This small molecule binds to this protein.
Small molecule (SMILES): Nc1nc2c(ncn2[C@@H]2O[C@H](CO[P](=O)(O)O[P](=O)(O)NP(=O)(O)O)[C@@H](O)[C@H]2O)c(=O)[nH]1

Binding-site contacts:
Ligand atom N3B contacts residue MG1 of chain 1.G at 3.3 Å.
Ligand atom O1A contacts residue GLY18 of chain 1.C at 3.4 Å.
Ligand atom O2B contacts residue SER20 of chain 1.C at 2.9 Å (h-bond).
Ligand atom O6 contacts residue LYS120 of chain 1.C at 3.3 Å.
Ligand atom C5' contacts residue GLY16 of chain 1.C at 3.6 Å.
Ligand atom PB contacts residue MG1 of chain 1.G at 3.2 Å.
Ligand atom O1B contacts residue LYS19 of chain 1.C at 2.8 Å (salt-bridge).
Ligand atom O6 contacts residue SER149 of chain 1.C at 3.5 Å.
Ligand atom O3G contacts residue GLY15 of chain 1.C at 3.5 Å.
Ligand atom O1A contacts residue ALA21 of chain 1.C at 2.7 Å (h-bond).
Ligand atom N7 contacts residue ASN119 of chain 1.C at 3.0 Å (h-bond).
Ligand atom O2A contacts residue TYR35 of chain 1.C at 3.4 Å.
Ligand atom O3G contacts residue LYS19 of chain 1.C at 2.7 Å (salt-bridge).
Ligand atom PB contacts residue LYS19 of chain 1.C at 3.6 Å.
Ligand atom O2B contacts residue MG1 of chain 1.G at 2.1 Å.
Ligand atom N3B contacts residue GLY16 of chain 1.C at 3.1 Å (h-bond).
Ligand atom O2G contacts residue THR38 of chain 1.C at 2.8 Å (h-bond).
Ligand atom O3A contacts residue GLY18 of chain 1.C at 3.2 Å (h-bond).
Ligand atom O6 contacts residue ASN119 of chain 1.C at 3.3 Å (h-bond).
Ligand atom O2A contacts residue GLU36 of chain 1.C at 2.9 Å (salt-bridge).
Ligand atom O1A contacts residue SER20 of chain 1.C at 3.4 Å (h-bond).
Ligand atom O2' contacts residue PHE31 of chain 1.C at 3.4 Å.
Ligand atom O4' contacts residue LYS120 of chain 1.C at 3.2 Å (salt-bridge).
Ligand atom O3G contacts residue GLY63 of chain 1.C at 2.8 Å (h-bond).
Ligand atom C6 contacts residue LYS120 of chain 1.C at 3.5 Å.
Ligand atom O2' contacts residue GLU33 of chain 1.C at 3.3 Å (salt-bridge).
Ligand atom N3B contacts residue TYR35 of chain 1.C at 3.4 Å.
Ligand atom PG contacts residue MG1 of chain 1.G at 3.1 Å.
Ligand atom C8 contacts residue ALA21 of chain 1.C at 3.5 Å (hydrophobic).
Ligand atom O6 contacts residue ASP122 of chain 1.C at 3.4 Å (salt-bridge).
Ligand atom O2B contacts residue LYS19 of chain 1.C at 3.5 Å (salt-bridge).
Ligand atom N2 contacts residue ASP122 of chain 1.C at 2.8 Å (salt-bridge).
Ligand atom O1B contacts residue GLY18 of chain 1.C at 3.0 Å (h-bond).
Ligand atom O3' contacts residue GLU33 of chain 1.C at 2.5 Å (salt-bridge).
Ligand atom O2' contacts residue VAL32 of chain 1.C at 2.8 Å (h-bond).
Ligand atom O2G contacts residue MG1 of chain 1.G at 2.0 Å.
Ligand atom N1 contacts residue ASP122 of chain 1.C at 2.9 Å (salt-bridge).
Ligand atom O6 contacts residue ALA150 of chain 1.C at 2.9 Å (h-bond).
Ligand atom O1G contacts residue TYR35 of chain 1.C at 2.6 Å (h-bond).
Ligand atom O1B contacts residue VAL17 of chain 1.C at 3.3 Å (h-bond).

Sequence of chain 1.C:
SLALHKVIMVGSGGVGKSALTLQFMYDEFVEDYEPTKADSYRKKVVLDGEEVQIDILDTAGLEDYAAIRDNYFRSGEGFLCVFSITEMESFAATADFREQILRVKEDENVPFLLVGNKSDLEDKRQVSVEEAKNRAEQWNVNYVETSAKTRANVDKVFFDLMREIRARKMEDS